This small molecule binds to this protein.
Small molecule (SMILES): CC(C)(C)NC(=O)[C@@H]1C[C@@H]2CCCC[C@@H]2CN1C[C@@H](O)[C@H](Cc1ccccc1)NC(=O)[C@H](CC(N)=O)NC(=O)c1ccc2ccccc2n1

Sequence of chain 1.A:
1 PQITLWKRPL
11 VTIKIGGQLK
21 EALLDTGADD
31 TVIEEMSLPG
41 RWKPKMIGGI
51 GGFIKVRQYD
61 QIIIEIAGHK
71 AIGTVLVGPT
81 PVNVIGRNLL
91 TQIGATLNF

Binding-site contacts:
Ligand atom C3 contacts residue ARG8 of chain 1.B at 3.6 Å.
Ligand atom CB1 contacts residue ASP25 of chain 1.B at 3.1 Å.
Ligand atom C9 contacts residue ASP25 of chain 1.A at 3.2 Å.
Ligand atom O2 contacts residue GLY27 of chain 1.A at 3.3 Å.
Ligand atom C61 contacts residue THR80 of chain 1.A at 3.5 Å.
Ligand atom C9 contacts residue ASP25 of chain 1.B at 3.4 Å.
Ligand atom N contacts residue GLY48 of chain 1.A at 3.0 Å (h-bond).
Ligand atom ND2 contacts residue ASP29 of chain 1.A at 3.3 Å (salt-bridge).
Ligand atom N2 contacts residue GLY27 of chain 1.A at 3.2 Å (h-bond).
Ligand atom CD2 contacts residue GLY27 of chain 1.A at 3.3 Å.
Ligand atom C3 contacts residue ASP29 of chain 1.A at 3.6 Å.
Ligand atom C31 contacts residue GLY48 of chain 1.B at 3.5 Å.
Ligand atom O contacts residue ASP29 of chain 1.A at 3.0 Å (salt-bridge).
Ligand atom CE1 contacts residue GLY49 of chain 1.A at 3.7 Å.
Ligand atom C7 contacts residue PRO81 of chain 1.B at 3.4 Å (hydrophobic).
Ligand atom C81 contacts residue ASP25 of chain 1.A at 3.4 Å.
Ligand atom OD1 contacts residue GLY48 of chain 1.A at 3.4 Å (h-bond).
Ligand atom O2 contacts residue ASP25 of chain 1.A at 2.6 Å (salt-bridge).
Ligand atom C8 contacts residue PRO81 of chain 1.B at 3.7 Å (hydrophobic).
Ligand atom C22 contacts residue ILE50 of chain 1.A at 3.6 Å (hydrophobic).
Ligand atom O1 contacts residue GLY49 of chain 1.A at 3.7 Å.
Ligand atom OD1 contacts residue ASP30 of chain 1.A at 3.5 Å (salt-bridge).
Ligand atom C32 contacts residue ILE50 of chain 1.A at 3.7 Å (hydrophobic).
Ligand atom O contacts residue GLY27 of chain 1.A at 3.5 Å (h-bond).
Ligand atom CE1 contacts residue ILE50 of chain 1.A at 3.7 Å (hydrophobic).
Ligand atom C4 contacts residue ARG8 of chain 1.B at 3.5 Å.
Ligand atom N1 contacts residue GLY48 of chain 1.A at 3.2 Å (h-bond).
Ligand atom C32 contacts residue GLY48 of chain 1.B at 3.5 Å.
Ligand atom C51 contacts residue GLY49 of chain 1.B at 3.7 Å.
Ligand atom C6 contacts residue PRO81 of chain 1.B at 3.4 Å (hydrophobic).
Ligand atom CM contacts residue ASP25 of chain 1.B at 3.5 Å.
Ligand atom CM contacts residue ASP25 of chain 1.A at 3.7 Å.
Ligand atom O2 contacts residue ALA28 of chain 1.A at 3.7 Å.
Ligand atom O3 contacts residue GLY49 of chain 1.B at 3.6 Å.
Ligand atom ND2 contacts residue ASP30 of chain 1.A at 3.1 Å (salt-bridge).
Ligand atom CM contacts residue GLY27 of chain 1.B at 3.6 Å.
Ligand atom C51 contacts residue ILE50 of chain 1.B at 3.6 Å (hydrophobic).
Ligand atom CD2 contacts residue LEU23 of chain 1.B at 3.7 Å (hydrophobic).
Ligand atom O2 contacts residue ASP25 of chain 1.B at 2.6 Å (salt-bridge).
Ligand atom CB contacts residue GLY48 of chain 1.A at 3.4 Å.

Sequence of chain 1.B:
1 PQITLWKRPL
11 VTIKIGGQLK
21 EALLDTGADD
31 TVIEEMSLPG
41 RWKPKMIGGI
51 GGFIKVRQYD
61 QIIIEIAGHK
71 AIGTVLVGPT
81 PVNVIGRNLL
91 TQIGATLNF